A small-molecule ligand and the protein it binds are described below.
Small molecule (SMILES): CC(=O)N[C@H]1[C@H](O[C@H]2[C@H](O)[C@@H](NC(C)=O)CO[C@@H]2CO)O[C@H](CO)[C@@H](O)[C@@H]1O

Binding-site contacts:
Ligand atom C8 contacts residue ASN301 of chain 1.D at 4.0 Å.
Ligand atom C4 contacts residue GLN263 of chain 1.D at 4.4 Å.
Ligand atom N2 contacts residue GLN263 of chain 1.D at 3.6 Å.
Ligand atom C6 contacts residue ARG412 of chain 1.D at 4.1 Å.
Ligand atom O5 contacts residue VAL414 of chain 1.D at 4.4 Å.
Ligand atom O7 contacts residue ASN301 of chain 1.D at 3.9 Å.
Ligand atom C4 contacts residue ASN265 of chain 1.D at 4.2 Å.
Ligand atom N2 contacts residue ASN265 of chain 1.D at 2.9 Å (h-bond).
Ligand atom C7 contacts residue ASN265 of chain 1.D at 3.0 Å.
Ligand atom C8 contacts residue VAL302 of chain 1.D at 4.2 Å (hydrophobic).
Ligand atom C2 contacts residue GLN263 of chain 1.D at 3.8 Å.
Ligand atom O5 contacts residue ASN265 of chain 1.D at 2.3 Å (h-bond).
Ligand atom C5 contacts residue ASN265 of chain 1.D at 3.6 Å.
Ligand atom C3 contacts residue GLN263 of chain 1.D at 3.5 Å.
Ligand atom C1 contacts residue ASN265 of chain 1.D at 1.4 Å.
Ligand atom C3 contacts residue ASN265 of chain 1.D at 3.8 Å.
Ligand atom O3 contacts residue GLN263 of chain 1.D at 4.3 Å.
Ligand atom O6 contacts residue ARG412 of chain 1.D at 3.1 Å (salt-bridge).
Ligand atom C1 contacts residue GLN263 of chain 1.D at 3.9 Å.
Ligand atom C2 contacts residue ASN265 of chain 1.D at 2.5 Å.
Ligand atom C7 contacts residue ASN301 of chain 1.D at 4.5 Å.
Ligand atom C8 contacts residue SER303 of chain 1.D at 3.6 Å.
Ligand atom O7 contacts residue ASN265 of chain 1.D at 2.8 Å (h-bond).
Ligand atom O5 contacts residue ARG412 of chain 1.D at 3.7 Å.
Ligand atom C8 contacts residue ASN265 of chain 1.D at 4.3 Å.
Ligand atom C5 contacts residue GLN263 of chain 1.D at 4.5 Å.

Sequence of chain 1.D:
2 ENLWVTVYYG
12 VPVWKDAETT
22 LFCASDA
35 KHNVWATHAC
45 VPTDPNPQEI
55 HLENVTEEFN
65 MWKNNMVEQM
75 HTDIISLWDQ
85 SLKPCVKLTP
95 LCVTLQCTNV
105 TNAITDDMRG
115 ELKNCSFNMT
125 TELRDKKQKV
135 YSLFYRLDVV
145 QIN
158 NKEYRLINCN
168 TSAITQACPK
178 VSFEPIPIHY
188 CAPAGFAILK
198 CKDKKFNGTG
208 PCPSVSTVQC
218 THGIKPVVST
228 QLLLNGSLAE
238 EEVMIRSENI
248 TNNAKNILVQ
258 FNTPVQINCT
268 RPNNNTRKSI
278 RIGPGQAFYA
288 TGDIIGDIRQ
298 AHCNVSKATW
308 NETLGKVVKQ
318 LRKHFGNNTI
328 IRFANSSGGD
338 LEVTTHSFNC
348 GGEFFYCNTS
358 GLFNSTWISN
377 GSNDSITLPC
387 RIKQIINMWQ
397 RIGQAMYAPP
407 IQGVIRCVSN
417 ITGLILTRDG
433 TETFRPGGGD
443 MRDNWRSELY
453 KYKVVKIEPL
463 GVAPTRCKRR